This small molecule binds to this protein.
Small molecule (SMILES): CC(=O)N[C@@H]1[C@@H](O)[C@H](O)[C@@H](CO)O[C@H]1O

Binding-site contacts:
Ligand atom C4 contacts residue ASN127 of chain 1.B at 4.4 Å.
Ligand atom C8 contacts residue ASN127 of chain 1.B at 4.0 Å.
Ligand atom C8 contacts residue LYS123 of chain 1.B at 3.2 Å.
Ligand atom C1 contacts residue ASN127 of chain 1.B at 1.5 Å.
Ligand atom C3 contacts residue ASN127 of chain 1.B at 3.9 Å.
Ligand atom O7 contacts residue GLU124 of chain 1.B at 4.2 Å.
Ligand atom C2 contacts residue ASN127 of chain 1.B at 2.5 Å.
Ligand atom C8 contacts residue ILE125 of chain 1.B at 4.3 Å (hydrophobic).
Ligand atom C7 contacts residue GLU124 of chain 1.B at 4.2 Å.
Ligand atom O5 contacts residue ASN127 of chain 1.B at 2.5 Å (h-bond).
Ligand atom C7 contacts residue ASN127 of chain 1.B at 3.3 Å.
Ligand atom C7 contacts residue SER126 of chain 1.B at 4.4 Å.
Ligand atom N2 contacts residue ASN127 of chain 1.B at 2.9 Å (h-bond).
Ligand atom C5 contacts residue ASN127 of chain 1.B at 3.8 Å.
Ligand atom C8 contacts residue GLU124 of chain 1.B at 3.1 Å.
Ligand atom O7 contacts residue ASN127 of chain 1.B at 3.2 Å (h-bond).
Ligand atom C8 contacts residue SER126 of chain 1.B at 3.5 Å.

Sequence of chain 1.B:
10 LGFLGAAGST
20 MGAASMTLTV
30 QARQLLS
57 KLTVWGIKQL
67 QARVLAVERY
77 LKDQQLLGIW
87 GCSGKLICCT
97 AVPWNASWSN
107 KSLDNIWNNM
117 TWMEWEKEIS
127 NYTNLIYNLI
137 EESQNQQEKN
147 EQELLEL